This small molecule binds to this protein.
Small molecule (SMILES): O=C(O)CCO/N=C/c1ccc(O)cc1

Sequence of chain 1.A:
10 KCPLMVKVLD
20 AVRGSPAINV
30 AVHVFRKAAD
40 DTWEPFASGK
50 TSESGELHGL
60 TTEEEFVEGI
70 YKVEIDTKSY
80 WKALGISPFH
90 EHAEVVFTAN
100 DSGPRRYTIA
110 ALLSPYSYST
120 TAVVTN

Sequence of chain 2.A:
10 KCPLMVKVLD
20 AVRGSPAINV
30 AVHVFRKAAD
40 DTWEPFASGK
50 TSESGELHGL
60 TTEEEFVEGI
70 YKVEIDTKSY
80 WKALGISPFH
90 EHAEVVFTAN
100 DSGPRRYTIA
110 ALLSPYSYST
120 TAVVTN

Binding-site contacts:
Ligand atom O10 contacts residue LYS16 of chain 1.A at 3.7 Å.
Ligand atom O14 contacts residue VAL122 of chain 2.A at 3.8 Å.
Ligand atom O14 contacts residue LYS16 of chain 1.A at 3.5 Å (salt-bridge).
Ligand atom C12 contacts residue LYS16 of chain 1.A at 3.4 Å.
Ligand atom O07 contacts residue SER118 of chain 1.A at 3.5 Å (h-bond).
Ligand atom C03 contacts residue ALA109 of chain 2.A at 3.7 Å (hydrophobic).
Ligand atom O15 contacts residue THR107 of chain 2.A at 2.9 Å.
Ligand atom O10 contacts residue LYS16 of chain 2.A at 3.2 Å.
Ligand atom O07 contacts residue NEK1 of chain 2.C at 0.6 Å (h-bond).
Ligand atom N09 contacts residue LYS16 of chain 2.A at 4.0 Å.
Ligand atom C13 contacts residue THR107 of chain 2.A at 4.0 Å.
Ligand atom O07 contacts residue LEU111 of chain 2.A at 3.9 Å.
Ligand atom C03 contacts residue NEK1 of chain 2.C at 0.2 Å.
Ligand atom C06 contacts residue NEK1 of chain 2.C at 0.5 Å.
Ligand atom O07 contacts residue SER118 of chain 2.A at 3.9 Å.
Ligand atom O10 contacts residue NEK1 of chain 2.C at 2.6 Å.
Ligand atom N09 contacts residue ALA109 of chain 2.A at 3.7 Å.
Ligand atom C06 contacts residue ALA109 of chain 1.A at 4.1 Å (hydrophobic).
Ligand atom C11 contacts residue ALA109 of chain 2.A at 4.0 Å (hydrophobic).
Ligand atom C04 contacts residue NEK1 of chain 2.C at 0.3 Å.
Ligand atom C02 contacts residue NEK1 of chain 2.C at 0.5 Å.
Ligand atom C11 contacts residue NEK1 of chain 2.C at 3.9 Å.
Ligand atom C01 contacts residue NEK1 of chain 2.C at 0.3 Å.
Ligand atom C06 contacts residue THR120 of chain 1.A at 3.8 Å.
Ligand atom C08 contacts residue LEU18 of chain 1.A at 4.1 Å (hydrophobic).
Ligand atom C11 contacts residue THR107 of chain 2.A at 4.1 Å.
Ligand atom C08 contacts residue NEK1 of chain 2.C at 0.5 Å.
Ligand atom C05 contacts residue ALA109 of chain 1.A at 3.6 Å (hydrophobic).
Ligand atom N09 contacts residue NEK1 of chain 2.C at 1.7 Å.
Ligand atom C02 contacts residue THR120 of chain 2.A at 3.8 Å.
Ligand atom C05 contacts residue NEK1 of chain 2.C at 0.2 Å.
Ligand atom N09 contacts residue LEU18 of chain 1.A at 3.8 Å.
Ligand atom O15 contacts residue VAL122 of chain 2.A at 3.5 Å.
Ligand atom C13 contacts residue VAL122 of chain 2.A at 3.8 Å (hydrophobic).
Ligand atom O14 contacts residue LEU18 of chain 1.A at 4.0 Å.
Ligand atom C13 contacts residue LYS16 of chain 1.A at 4.1 Å.
Ligand atom O07 contacts residue LEU111 of chain 1.A at 3.9 Å.
Ligand atom C05 contacts residue LEU18 of chain 2.A at 4.1 Å (hydrophobic).
Ligand atom C11 contacts residue LYS16 of chain 2.A at 3.6 Å.
Ligand atom C03 contacts residue LEU18 of chain 1.A at 4.0 Å (hydrophobic).